Sequence of chain 1.B:
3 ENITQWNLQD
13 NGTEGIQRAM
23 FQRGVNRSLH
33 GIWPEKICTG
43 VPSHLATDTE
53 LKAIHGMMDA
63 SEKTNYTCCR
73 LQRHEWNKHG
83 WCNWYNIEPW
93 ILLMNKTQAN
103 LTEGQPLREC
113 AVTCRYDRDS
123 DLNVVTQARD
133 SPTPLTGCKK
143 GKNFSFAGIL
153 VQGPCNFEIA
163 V

A small-molecule ligand and the protein it binds are described below.
Small molecule (SMILES): O=c1ccn([C@H]2O[C@H](CO)[C@H]3O[P](=O)(O)O[C@@H]32)c(=O)[nH]1

Binding-site contacts:
Ligand atom N3 contacts residue ASN9 of chain 1.B at 2.8 Å (h-bond).
Ligand atom C5 contacts residue LEU73 of chain 1.B at 4.4 Å (hydrophobic).
Ligand atom C2 contacts residue ILE18 of chain 1.B at 4.1 Å (hydrophobic).
Ligand atom C2 contacts residue GLN19 of chain 1.B at 4.1 Å.
Ligand atom O4 contacts residue LEU73 of chain 1.B at 3.6 Å.
Ligand atom C5 contacts residue ALA62 of chain 1.B at 3.4 Å (hydrophobic).
Ligand atom C4 contacts residue ILE18 of chain 1.B at 4.4 Å (hydrophobic).
Ligand atom O2 contacts residue ILE18 of chain 1.B at 4.1 Å.
Ligand atom O2 contacts residue GLN19 of chain 1.B at 3.1 Å (h-bond).
Ligand atom N3 contacts residue GLN129 of chain 1.B at 4.0 Å.
Ligand atom C4 contacts residue ALA62 of chain 1.B at 3.6 Å (hydrophobic).
Ligand atom N3 contacts residue HIS32 of chain 1.B at 4.3 Å.
Ligand atom O4 contacts residue ALA62 of chain 1.B at 3.8 Å.
Ligand atom N3 contacts residue GLN19 of chain 1.B at 4.2 Å.
Ligand atom O4 contacts residue HIS32 of chain 1.B at 3.3 Å.
Ligand atom C5 contacts residue HIS32 of chain 1.B at 3.8 Å.
Ligand atom O2 contacts residue GLN129 of chain 1.B at 3.8 Å.
Ligand atom C2 contacts residue ASN9 of chain 1.B at 3.7 Å.
Ligand atom C4 contacts residue ASN9 of chain 1.B at 3.6 Å.
Ligand atom O3P contacts residue THR115 of chain 1.B at 4.4 Å.
Ligand atom O4 contacts residue GLN129 of chain 1.B at 4.5 Å.
Ligand atom C2 contacts residue GLN129 of chain 1.B at 3.9 Å.
Ligand atom N1 contacts residue ALA62 of chain 1.B at 4.5 Å.
Ligand atom C6 contacts residue ALA62 of chain 1.B at 3.9 Å (hydrophobic).
Ligand atom O2 contacts residue ASN9 of chain 1.B at 3.6 Å (h-bond).
Ligand atom O4 contacts residue ASN9 of chain 1.B at 2.9 Å (h-bond).
Ligand atom N3 contacts residue ALA62 of chain 1.B at 4.3 Å.
Ligand atom C4 contacts residue HIS32 of chain 1.B at 3.7 Å.
Ligand atom N3 contacts residue ILE18 of chain 1.B at 3.8 Å.